Sequence of chain 28.A:
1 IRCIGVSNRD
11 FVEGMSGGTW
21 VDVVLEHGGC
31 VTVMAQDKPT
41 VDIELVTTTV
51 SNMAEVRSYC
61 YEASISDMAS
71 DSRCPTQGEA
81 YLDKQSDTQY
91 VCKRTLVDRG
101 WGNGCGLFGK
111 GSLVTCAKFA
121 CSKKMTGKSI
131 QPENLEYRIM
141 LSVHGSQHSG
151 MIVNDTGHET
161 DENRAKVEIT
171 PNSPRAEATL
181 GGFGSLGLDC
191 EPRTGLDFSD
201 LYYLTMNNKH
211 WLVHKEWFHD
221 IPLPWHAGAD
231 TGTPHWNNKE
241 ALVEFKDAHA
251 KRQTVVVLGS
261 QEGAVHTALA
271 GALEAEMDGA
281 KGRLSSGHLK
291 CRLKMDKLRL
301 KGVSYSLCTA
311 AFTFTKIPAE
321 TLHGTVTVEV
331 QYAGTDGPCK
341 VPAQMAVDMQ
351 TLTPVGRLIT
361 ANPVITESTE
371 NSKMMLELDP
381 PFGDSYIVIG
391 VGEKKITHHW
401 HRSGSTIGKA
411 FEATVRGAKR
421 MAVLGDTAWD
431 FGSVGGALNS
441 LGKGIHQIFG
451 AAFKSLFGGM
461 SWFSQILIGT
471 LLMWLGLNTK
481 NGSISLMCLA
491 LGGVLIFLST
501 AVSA

Binding-site contacts:
Ligand atom C1 contacts residue THR156 of chain 28.A at 3.2 Å.
Ligand atom C8 contacts residue ASN154 of chain 28.A at 2.8 Å.
Ligand atom O7 contacts residue ASN154 of chain 28.A at 4.3 Å.
Ligand atom C3 contacts residue THR156 of chain 28.A at 4.5 Å.
Ligand atom C2 contacts residue ASN154 of chain 28.A at 2.5 Å.
Ligand atom C1 contacts residue ASN154 of chain 28.A at 1.4 Å.
Ligand atom C2 contacts residue THR156 of chain 28.A at 4.2 Å.
Ligand atom C5 contacts residue ASN154 of chain 28.A at 3.7 Å.
Ligand atom O5 contacts residue MET151 of chain 28.A at 3.9 Å.
Ligand atom O5 contacts residue ASN154 of chain 28.A at 2.3 Å (h-bond).
Ligand atom C4 contacts residue ASN154 of chain 28.A at 4.3 Å.
Ligand atom O5 contacts residue THR156 of chain 28.A at 3.9 Å.
Ligand atom N2 contacts residue THR156 of chain 28.A at 4.3 Å.
Ligand atom C6 contacts residue MET151 of chain 28.A at 4.0 Å (hydrophobic).
Ligand atom C3 contacts residue ASN154 of chain 28.A at 3.8 Å.
Ligand atom O6 contacts residue MET151 of chain 28.A at 4.0 Å.
Ligand atom N2 contacts residue ASN154 of chain 28.A at 2.9 Å (h-bond).
Ligand atom C5 contacts residue THR156 of chain 28.A at 4.1 Å.
Ligand atom C7 contacts residue ASN154 of chain 28.A at 3.3 Å.

This protein binds this small molecule.
Small molecule (SMILES): CC(=O)N[C@@H]1[C@@H](O)[C@H](O)[C@@H](CO)O[C@H]1O